Binding-site contacts:
Ligand atom O2D contacts residue SER141 of chain 1.D at 3.6 Å.
Ligand atom C3D contacts residue ALA83 of chain 1.D at 3.4 Å (hydrophobic).
Ligand atom O3D contacts residue SER87 of chain 1.D at 3.4 Å.
Ligand atom O1E contacts residue ILE187 of chain 1.D at 3.6 Å.
Ligand atom O3P contacts residue ARG175 of chain 1.D at 3.2 Å (salt-bridge).
Ligand atom O2P contacts residue GLU133 of chain 1.D at 3.6 Å.
Ligand atom O2E contacts residue LYS59 of chain 1.D at 3.1 Å (salt-bridge).
Ligand atom O2D contacts residue SER87 of chain 1.D at 3.2 Å (h-bond).
Ligand atom C7 contacts residue ILE187 of chain 1.D at 3.3 Å (hydrophobic).
Ligand atom O2U contacts residue SER6 of chain 1.D at 3.3 Å (h-bond).
Ligand atom O2D contacts residue LYS145 of chain 1.D at 3.1 Å (salt-bridge).
Ligand atom O3D contacts residue LYS145 of chain 1.D at 2.9 Å (salt-bridge).
Ligand atom O1 contacts residue HIS79 of chain 1.D at 3.6 Å.
Ligand atom C2E contacts residue ARG181 of chain 1.D at 3.4 Å.
Ligand atom O4D contacts residue SER141 of chain 1.D at 3.4 Å (h-bond).
Ligand atom O1P contacts residue PRO111 of chain 1.D at 3.4 Å.
Ligand atom N2 contacts residue ILE187 of chain 1.D at 3.6 Å.
Ligand atom O3D contacts residue ALA83 of chain 1.D at 3.3 Å (h-bond).
Ligand atom N3U contacts residue VAL84 of chain 1.D at 3.4 Å.
Ligand atom O3P contacts residue ARG181 of chain 1.D at 3.4 Å (salt-bridge).
Ligand atom O7 contacts residue ILE187 of chain 1.D at 3.3 Å.
Ligand atom O2E contacts residue ARG181 of chain 1.D at 3.4 Å (salt-bridge).
Ligand atom O2E contacts residue ASN75 of chain 1.D at 2.8 Å (h-bond).
Ligand atom O2A contacts residue GLN135 of chain 1.D at 3.5 Å (h-bond).
Ligand atom O2B contacts residue GLN135 of chain 1.D at 3.1 Å (h-bond).
Ligand atom O1A contacts residue HIS79 of chain 1.D at 3.3 Å (h-bond).
Ligand atom O1B contacts residue ALA55 of chain 1.D at 3.3 Å.
Ligand atom O1P contacts residue LYS115 of chain 1.D at 2.7 Å (salt-bridge).
Ligand atom O5 contacts residue GLN135 of chain 1.D at 3.2 Å (h-bond).
Ligand atom O6 contacts residue LYS115 of chain 1.D at 3.2 Å (salt-bridge).
Ligand atom O3P contacts residue PRO111 of chain 1.D at 3.6 Å.
Ligand atom O7 contacts residue HIS79 of chain 1.D at 3.5 Å (h-bond).
Ligand atom C3E contacts residue ARG181 of chain 1.D at 3.4 Å.
Ligand atom O2P contacts residue SO41 of chain 1.N at 3.3 Å (h-bond).
Ligand atom O3A contacts residue HIS79 of chain 1.D at 3.1 Å (h-bond).
Ligand atom O4U contacts residue ASN9 of chain 1.D at 3.0 Å (h-bond).
Ligand atom O4U contacts residue ASN80 of chain 1.D at 3.3 Å.
Ligand atom N2 contacts residue HIS79 of chain 1.D at 3.5 Å.
Ligand atom O1E contacts residue HIS79 of chain 1.D at 3.3 Å.
Ligand atom C4U contacts residue VAL84 of chain 1.D at 3.6 Å (hydrophobic).

Sequence of chain 1.D:
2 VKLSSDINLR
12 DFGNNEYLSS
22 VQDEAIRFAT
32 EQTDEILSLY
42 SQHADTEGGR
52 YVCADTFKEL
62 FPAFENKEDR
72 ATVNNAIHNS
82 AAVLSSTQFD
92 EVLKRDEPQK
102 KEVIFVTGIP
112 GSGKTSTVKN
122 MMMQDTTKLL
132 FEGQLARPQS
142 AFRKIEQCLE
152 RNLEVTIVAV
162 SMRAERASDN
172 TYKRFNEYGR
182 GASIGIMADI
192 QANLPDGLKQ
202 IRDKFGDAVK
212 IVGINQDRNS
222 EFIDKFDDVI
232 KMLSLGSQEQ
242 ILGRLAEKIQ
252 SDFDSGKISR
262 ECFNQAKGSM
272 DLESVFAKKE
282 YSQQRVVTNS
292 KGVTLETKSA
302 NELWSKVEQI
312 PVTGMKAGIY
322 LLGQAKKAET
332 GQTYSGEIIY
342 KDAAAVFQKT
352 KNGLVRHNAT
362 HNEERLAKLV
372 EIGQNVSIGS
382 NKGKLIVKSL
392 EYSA

This protein binds this small molecule.
Small molecule (SMILES): CC(=O)N[C@H]1[C@@H](OP(=O)(O)OP(=O)(O)OC[C@H]2O[C@@H](n3ccc(=O)[nH]c3=O)[C@H](O)[C@@H]2O)O[C@H](CO)[C@@H](OP(=O)(O)O)[C@@H]1O[C@H](C)C(=O)O